The protein below binds the small molecule below.
Small molecule (SMILES): Cc1cn([C@H]2C[C@H](O[P](=O)(O)OC[C@H]3O[C@@H](n4ccc(N)nc4=O)C[C@@H]3O[P](=O)(O)OC[C@H]3O[C@@H](n4cnc5c(=O)nc(N)[nH]c54)C[C@@H]3O[P](=O)(O)OC[C@H]3O[C@@H](n4cnc5c(=O)nc(N)[nH]c54)C[C@@H]3O)[C@@H](CO[P](=O)(O)O[C@H]3C[C@H](n4cnc5c(=O)nc(N)[nH]c54)O[C@@H]3COP(=O)(O)O)O2)c(=O)[nH]c1=O

Sequence of chain 1.A:
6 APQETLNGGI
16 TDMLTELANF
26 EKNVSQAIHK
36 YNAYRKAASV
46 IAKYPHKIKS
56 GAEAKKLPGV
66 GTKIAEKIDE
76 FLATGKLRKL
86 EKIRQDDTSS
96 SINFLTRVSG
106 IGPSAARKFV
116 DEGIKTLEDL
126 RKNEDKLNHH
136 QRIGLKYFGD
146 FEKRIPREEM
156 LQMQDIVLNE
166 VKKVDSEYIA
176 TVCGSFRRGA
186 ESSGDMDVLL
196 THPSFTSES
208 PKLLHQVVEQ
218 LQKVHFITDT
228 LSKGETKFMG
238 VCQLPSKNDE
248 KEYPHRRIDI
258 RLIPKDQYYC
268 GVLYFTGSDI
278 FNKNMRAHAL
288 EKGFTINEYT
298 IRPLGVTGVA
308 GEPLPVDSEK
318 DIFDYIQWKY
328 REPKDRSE

Binding-site contacts:
Ligand atom OP1 contacts residue GLY66 of chain 1.A at 2.8 Å (h-bond).
Ligand atom C3' contacts residue LYS68 of chain 1.A at 3.8 Å.
Ligand atom C3' contacts residue GLY66 of chain 1.A at 3.8 Å.
Ligand atom OP1 contacts residue LYS68 of chain 1.A at 3.2 Å (salt-bridge).
Ligand atom OP1 contacts residue PRO63 of chain 1.A at 3.8 Å.
Ligand atom OP1 contacts residue LYS68 of chain 1.A at 3.5 Å (salt-bridge).
Ligand atom O5' contacts residue LYS35 of chain 1.A at 3.9 Å.
Ligand atom O3' contacts residue GLY64 of chain 1.A at 3.5 Å.
Ligand atom OP1 contacts residue ILE69 of chain 1.A at 2.9 Å (h-bond).
Ligand atom P contacts residue LYS68 of chain 1.A at 3.7 Å.
Ligand atom P contacts residue GLY66 of chain 1.A at 3.5 Å.
Ligand atom C5' contacts residue GLY66 of chain 1.A at 3.5 Å.
Ligand atom O3' contacts residue ILE69 of chain 1.A at 3.7 Å.
Ligand atom P contacts residue LYS35 of chain 1.A at 3.8 Å.
Ligand atom P contacts residue LYS68 of chain 1.A at 3.4 Å.
Ligand atom OP1 contacts residue VAL65 of chain 1.A at 3.6 Å (h-bond).
Ligand atom C5' contacts residue GLY64 of chain 1.A at 3.5 Å.
Ligand atom O4' contacts residue ALA38 of chain 1.A at 3.7 Å.
Ligand atom N3 contacts residue ALA38 of chain 1.A at 3.6 Å.
Ligand atom O3' contacts residue VAL65 of chain 1.A at 3.8 Å.
Ligand atom OP1 contacts residue LYS35 of chain 1.A at 3.7 Å.
Ligand atom O5' contacts residue GLY66 of chain 1.A at 3.4 Å.
Ligand atom OP2 contacts residue LYS68 of chain 1.A at 2.8 Å (salt-bridge).
Ligand atom C8 contacts residue LYS35 of chain 1.A at 3.7 Å.
Ligand atom OP1 contacts residue THR67 of chain 1.A at 3.8 Å.
Ligand atom OP2 contacts residue VAL65 of chain 1.A at 3.8 Å.
Ligand atom OP2 contacts residue GLY66 of chain 1.A at 3.9 Å.
Ligand atom O3' contacts residue LYS68 of chain 1.A at 3.9 Å.
Ligand atom P contacts residue NA1 of chain 1.F at 3.8 Å.
Ligand atom OP2 contacts residue LYS68 of chain 1.A at 3.1 Å (salt-bridge).
Ligand atom N1 contacts residue HIS34 of chain 1.A at 3.9 Å.
Ligand atom C5' contacts residue TYR39 of chain 1.A at 3.5 Å (hydrophobic).
Ligand atom OP2 contacts residue GLY66 of chain 1.A at 3.8 Å.
Ligand atom OP3 contacts residue LYS35 of chain 1.A at 3.0 Å (salt-bridge).
Ligand atom OP2 contacts residue THR67 of chain 1.A at 3.6 Å.
Ligand atom N7 contacts residue LYS35 of chain 1.A at 3.7 Å.
Ligand atom OP1 contacts residue NA1 of chain 1.F at 2.9 Å (h-bond).
Ligand atom P contacts residue ILE69 of chain 1.A at 3.8 Å.
Ligand atom C4' contacts residue GLY64 of chain 1.A at 3.5 Å.
Ligand atom OP1 contacts residue GLY64 of chain 1.A at 2.8 Å (h-bond).